Binding-site contacts:
Ligand atom C4 contacts residue LYS115 of chain 12.H at 4.5 Å.
Ligand atom O6 contacts residue THR116 of chain 12.H at 3.5 Å.
Ligand atom O6 contacts residue LYS115 of chain 12.H at 3.7 Å.
Ligand atom C2 contacts residue ASN259 of chain 12.I at 2.4 Å.
Ligand atom O5 contacts residue ASN259 of chain 12.I at 2.3 Å (h-bond).
Ligand atom O7 contacts residue LYS181 of chain 12.H at 4.1 Å.
Ligand atom C3 contacts residue ASN259 of chain 12.I at 3.8 Å.
Ligand atom C4 contacts residue ASN259 of chain 12.I at 4.1 Å.
Ligand atom O7 contacts residue ASN259 of chain 12.I at 2.8 Å (h-bond).
Ligand atom C5 contacts residue ASN259 of chain 12.I at 3.6 Å.
Ligand atom C8 contacts residue ASN259 of chain 12.I at 4.4 Å.
Ligand atom C6 contacts residue LYS115 of chain 12.H at 4.3 Å.
Ligand atom C1 contacts residue ASN259 of chain 12.I at 1.4 Å.
Ligand atom O5 contacts residue THR116 of chain 12.H at 4.3 Å.
Ligand atom C8 contacts residue GLU198 of chain 12.B at 4.1 Å.
Ligand atom N2 contacts residue ASN259 of chain 12.I at 3.0 Å (h-bond).
Ligand atom C7 contacts residue ASN259 of chain 12.I at 3.1 Å.
Ligand atom O6 contacts residue ASN259 of chain 12.I at 4.5 Å.

The protein below binds the small molecule below.
Small molecule (SMILES): CC(=O)N[C@@H]1[C@@H](O)[C@H](O)[C@@H](CO)O[C@H]1O

Sequence of chain 12.I:
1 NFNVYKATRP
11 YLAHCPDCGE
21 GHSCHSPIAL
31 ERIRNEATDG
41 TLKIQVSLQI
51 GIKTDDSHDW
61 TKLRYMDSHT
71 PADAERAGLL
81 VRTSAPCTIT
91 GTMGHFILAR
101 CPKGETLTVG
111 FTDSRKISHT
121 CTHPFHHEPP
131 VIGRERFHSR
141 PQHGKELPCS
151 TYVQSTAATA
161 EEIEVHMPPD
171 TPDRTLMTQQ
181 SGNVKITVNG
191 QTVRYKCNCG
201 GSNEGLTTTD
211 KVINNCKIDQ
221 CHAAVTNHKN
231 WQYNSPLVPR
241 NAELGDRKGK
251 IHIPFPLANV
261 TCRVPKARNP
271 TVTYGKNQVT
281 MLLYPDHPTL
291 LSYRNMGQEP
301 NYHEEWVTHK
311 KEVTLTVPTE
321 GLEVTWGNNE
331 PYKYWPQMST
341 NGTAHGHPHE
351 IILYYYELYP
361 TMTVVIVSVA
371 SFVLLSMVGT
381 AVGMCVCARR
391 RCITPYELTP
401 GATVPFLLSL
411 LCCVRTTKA

Sequence of chain 12.B:
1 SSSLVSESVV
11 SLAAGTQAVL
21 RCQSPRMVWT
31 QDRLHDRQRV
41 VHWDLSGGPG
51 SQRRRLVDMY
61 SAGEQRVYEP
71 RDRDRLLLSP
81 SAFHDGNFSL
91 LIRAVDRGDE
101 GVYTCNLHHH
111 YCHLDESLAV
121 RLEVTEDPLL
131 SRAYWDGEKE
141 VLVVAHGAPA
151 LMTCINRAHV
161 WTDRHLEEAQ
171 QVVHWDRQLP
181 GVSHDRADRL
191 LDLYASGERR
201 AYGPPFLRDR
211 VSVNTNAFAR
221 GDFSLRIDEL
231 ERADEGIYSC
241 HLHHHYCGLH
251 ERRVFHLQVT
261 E

Sequence of chain 12.H:
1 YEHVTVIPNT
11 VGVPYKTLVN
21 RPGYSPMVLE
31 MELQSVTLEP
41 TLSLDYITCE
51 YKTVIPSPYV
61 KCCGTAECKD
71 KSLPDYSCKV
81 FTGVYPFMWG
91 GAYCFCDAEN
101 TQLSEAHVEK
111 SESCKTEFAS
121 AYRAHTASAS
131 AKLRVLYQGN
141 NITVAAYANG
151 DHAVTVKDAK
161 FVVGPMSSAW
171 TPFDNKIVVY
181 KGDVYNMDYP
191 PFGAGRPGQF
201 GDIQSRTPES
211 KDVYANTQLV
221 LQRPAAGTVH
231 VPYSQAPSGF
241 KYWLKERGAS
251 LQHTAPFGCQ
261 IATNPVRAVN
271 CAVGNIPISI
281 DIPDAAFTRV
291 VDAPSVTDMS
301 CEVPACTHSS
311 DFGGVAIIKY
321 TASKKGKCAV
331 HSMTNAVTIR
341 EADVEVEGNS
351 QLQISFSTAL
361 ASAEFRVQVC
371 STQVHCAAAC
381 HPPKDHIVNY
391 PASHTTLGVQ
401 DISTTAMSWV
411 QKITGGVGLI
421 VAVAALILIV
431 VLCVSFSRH